Sequence of chain 1.C:
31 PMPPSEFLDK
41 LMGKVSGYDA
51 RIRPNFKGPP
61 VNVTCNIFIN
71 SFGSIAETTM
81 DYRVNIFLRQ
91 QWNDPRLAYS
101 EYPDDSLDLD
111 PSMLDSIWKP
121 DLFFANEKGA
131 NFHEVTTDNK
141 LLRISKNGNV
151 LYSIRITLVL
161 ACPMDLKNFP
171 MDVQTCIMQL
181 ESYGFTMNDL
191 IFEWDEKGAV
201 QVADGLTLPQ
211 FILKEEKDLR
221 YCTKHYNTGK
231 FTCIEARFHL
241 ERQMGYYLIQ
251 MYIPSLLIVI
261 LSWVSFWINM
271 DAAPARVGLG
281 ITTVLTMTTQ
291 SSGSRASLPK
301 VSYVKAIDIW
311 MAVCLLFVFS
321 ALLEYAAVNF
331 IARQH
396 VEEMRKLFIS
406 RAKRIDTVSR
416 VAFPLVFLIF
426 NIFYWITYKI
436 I

Sequence of chain 1.B:
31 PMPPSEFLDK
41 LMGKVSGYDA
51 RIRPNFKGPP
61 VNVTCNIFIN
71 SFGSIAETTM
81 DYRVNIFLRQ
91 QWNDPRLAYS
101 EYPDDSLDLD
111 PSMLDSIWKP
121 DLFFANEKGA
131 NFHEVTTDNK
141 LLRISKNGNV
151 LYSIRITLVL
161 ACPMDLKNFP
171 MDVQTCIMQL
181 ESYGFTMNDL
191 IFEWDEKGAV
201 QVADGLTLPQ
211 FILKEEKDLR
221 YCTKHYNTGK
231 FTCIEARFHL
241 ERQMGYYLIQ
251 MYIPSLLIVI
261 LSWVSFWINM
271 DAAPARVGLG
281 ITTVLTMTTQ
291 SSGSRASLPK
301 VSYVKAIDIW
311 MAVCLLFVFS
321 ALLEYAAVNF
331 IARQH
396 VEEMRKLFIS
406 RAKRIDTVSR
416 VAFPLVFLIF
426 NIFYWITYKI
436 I

The protein below binds the small molecule below.
Small molecule (SMILES): NCCCC(=O)O

Binding-site contacts:
Ligand atom CG contacts residue TYR183 of chain 1.C at 3.5 Å (hydrophobic).
Ligand atom N contacts residue TYR183 of chain 1.C at 4.1 Å.
Ligand atom CB contacts residue PHE231 of chain 1.C at 3.6 Å (hydrophobic).
Ligand atom C contacts residue THR228 of chain 1.C at 4.0 Å.
Ligand atom CD contacts residue TYR226 of chain 1.C at 3.8 Å (hydrophobic).
Ligand atom CD contacts residue PHE123 of chain 1.C at 4.3 Å (hydrophobic).
Ligand atom N contacts residue TYR226 of chain 1.C at 3.5 Å.
Ligand atom C contacts residue ARG89 of chain 1.B at 3.5 Å.
Ligand atom C contacts residue SER153 of chain 1.B at 3.4 Å.
Ligand atom C contacts residue TYR183 of chain 1.C at 4.4 Å (hydrophobic).
Ligand atom OXT contacts residue TYR183 of chain 1.C at 3.7 Å.
Ligand atom N contacts residue GLU181 of chain 1.C at 3.5 Å (salt-bridge).
Ligand atom O contacts residue ARG89 of chain 1.B at 3.0 Å (salt-bridge).
Ligand atom O contacts residue THR228 of chain 1.C at 2.8 Å (h-bond).
Ligand atom CG contacts residue LEU141 of chain 1.B at 3.8 Å (hydrophobic).
Ligand atom CB contacts residue TYR226 of chain 1.C at 4.5 Å (hydrophobic).
Ligand atom O contacts residue PHE231 of chain 1.C at 4.1 Å.
Ligand atom O contacts residue TYR226 of chain 1.C at 4.4 Å.
Ligand atom OXT contacts residue ARG89 of chain 1.B at 3.0 Å (salt-bridge).
Ligand atom OXT contacts residue PHE87 of chain 1.B at 3.6 Å.
Ligand atom CG contacts residue SER153 of chain 1.B at 4.0 Å.
Ligand atom N contacts residue SER182 of chain 1.C at 3.7 Å.
Ligand atom C contacts residue LEU141 of chain 1.B at 4.1 Å (hydrophobic).
Ligand atom O contacts residue LEU141 of chain 1.B at 4.2 Å.
Ligand atom N contacts residue PHE231 of chain 1.C at 4.2 Å.
Ligand atom OXT contacts residue SER153 of chain 1.B at 2.7 Å (h-bond).
Ligand atom CB contacts residue SER182 of chain 1.C at 4.5 Å.
Ligand atom N contacts residue PHE87 of chain 1.B at 4.1 Å.
Ligand atom C contacts residue PHE87 of chain 1.B at 4.4 Å (hydrophobic).
Ligand atom N contacts residue PHE123 of chain 1.C at 3.6 Å.
Ligand atom CD contacts residue PHE87 of chain 1.B at 3.6 Å (hydrophobic).
Ligand atom CD contacts residue TYR183 of chain 1.C at 3.7 Å (hydrophobic).
Ligand atom CB contacts residue TYR183 of chain 1.C at 3.2 Å (hydrophobic).
Ligand atom O contacts residue SER153 of chain 1.B at 4.2 Å.
Ligand atom CG contacts residue PHE231 of chain 1.C at 4.3 Å (hydrophobic).